This small molecule binds to this protein.
Small molecule (SMILES): CC[N+](C)(C)CCCS(=O)(=O)[O-]

Sequence of chain 1.B:
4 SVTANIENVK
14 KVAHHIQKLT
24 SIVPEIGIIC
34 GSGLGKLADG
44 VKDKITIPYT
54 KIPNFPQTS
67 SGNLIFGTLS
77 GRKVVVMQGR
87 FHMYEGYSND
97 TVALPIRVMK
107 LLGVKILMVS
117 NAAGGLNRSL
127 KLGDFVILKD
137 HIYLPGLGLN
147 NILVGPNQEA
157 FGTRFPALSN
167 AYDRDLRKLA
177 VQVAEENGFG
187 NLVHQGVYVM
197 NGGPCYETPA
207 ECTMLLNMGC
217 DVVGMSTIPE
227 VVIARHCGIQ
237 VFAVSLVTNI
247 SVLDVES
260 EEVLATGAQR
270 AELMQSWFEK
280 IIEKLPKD

Sequence of chain 1.A:
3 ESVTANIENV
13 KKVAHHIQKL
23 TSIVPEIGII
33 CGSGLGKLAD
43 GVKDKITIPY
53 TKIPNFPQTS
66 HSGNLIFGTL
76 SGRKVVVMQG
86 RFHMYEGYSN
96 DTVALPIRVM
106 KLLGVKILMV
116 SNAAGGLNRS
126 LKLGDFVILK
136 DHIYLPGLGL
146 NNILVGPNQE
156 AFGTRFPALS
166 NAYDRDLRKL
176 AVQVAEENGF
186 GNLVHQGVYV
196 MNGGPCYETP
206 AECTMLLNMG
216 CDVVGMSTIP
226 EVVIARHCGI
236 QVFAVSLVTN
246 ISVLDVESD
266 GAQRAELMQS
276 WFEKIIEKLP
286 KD

Binding-site contacts:
Ligand atom S1 contacts residue SER222 of chain 1.A at 3.9 Å.
Ligand atom C4 contacts residue TYR90 of chain 1.A at 3.7 Å (hydrophobic).
Ligand atom O1 contacts residue HIS88 of chain 1.A at 3.0 Å (h-bond).
Ligand atom O3 contacts residue ALA118 of chain 1.A at 2.9 Å (h-bond).
Ligand atom S1 contacts residue ALA118 of chain 1.A at 4.1 Å.
Ligand atom S1 contacts residue SER35 of chain 1.A at 3.9 Å.
Ligand atom C2 contacts residue PHE161 of chain 1.B at 4.1 Å (hydrophobic).
Ligand atom C3 contacts residue SER35 of chain 1.A at 4.3 Å.
Ligand atom O2 contacts residue SER222 of chain 1.A at 2.6 Å (h-bond).
Ligand atom C1 contacts residue MET221 of chain 1.A at 3.9 Å (hydrophobic).
Ligand atom C1 contacts residue ACT1 of chain 1.D at 4.3 Å.
Ligand atom O3 contacts residue GLY34 of chain 1.A at 3.9 Å.
Ligand atom O3 contacts residue ASN117 of chain 1.A at 3.5 Å.
Ligand atom C6 contacts residue TYR202 of chain 1.A at 3.5 Å (hydrophobic).
Ligand atom S1 contacts residue ARG86 of chain 1.A at 4.0 Å.
Ligand atom O1 contacts residue SER222 of chain 1.A at 4.2 Å.
Ligand atom C1 contacts residue PHE161 of chain 1.B at 3.6 Å (hydrophobic).
Ligand atom S1 contacts residue ASN117 of chain 1.A at 4.1 Å.
Ligand atom C7 contacts residue ACT1 of chain 1.D at 3.6 Å.
Ligand atom C6 contacts residue PHE161 of chain 1.B at 4.0 Å (hydrophobic).
Ligand atom N1 contacts residue TYR202 of chain 1.A at 4.4 Å.
Ligand atom O3 contacts residue SER35 of chain 1.A at 3.3 Å (h-bond).
Ligand atom O1 contacts residue ARG86 of chain 1.A at 3.1 Å (salt-bridge).
Ligand atom O1 contacts residue GLY34 of chain 1.A at 3.6 Å.
Ligand atom C7 contacts residue TYR202 of chain 1.A at 4.2 Å (hydrophobic).
Ligand atom C2 contacts residue TYR90 of chain 1.A at 4.1 Å (hydrophobic).
Ligand atom C4 contacts residue HIS88 of chain 1.A at 3.8 Å.
Ligand atom C5 contacts residue PHE161 of chain 1.B at 3.6 Å (hydrophobic).
Ligand atom C7 contacts residue ALA118 of chain 1.A at 3.8 Å (hydrophobic).
Ligand atom C3 contacts residue ALA118 of chain 1.A at 3.8 Å (hydrophobic).
Ligand atom O2 contacts residue ASN117 of chain 1.A at 3.5 Å.
Ligand atom O1 contacts residue SER35 of chain 1.A at 3.4 Å (h-bond).
Ligand atom O2 contacts residue ALA118 of chain 1.A at 4.2 Å.
Ligand atom C1 contacts residue TYR202 of chain 1.A at 3.8 Å (hydrophobic).
Ligand atom O3 contacts residue ARG86 of chain 1.A at 4.4 Å.
Ligand atom N1 contacts residue PHE161 of chain 1.B at 4.2 Å.
Ligand atom O2 contacts residue ARG86 of chain 1.A at 4.0 Å.
Ligand atom C4 contacts residue SER35 of chain 1.A at 3.5 Å.
Ligand atom O2 contacts residue HIS88 of chain 1.A at 3.8 Å.
Ligand atom S1 contacts residue HIS88 of chain 1.A at 3.6 Å.